Sequence of chain 1.A:
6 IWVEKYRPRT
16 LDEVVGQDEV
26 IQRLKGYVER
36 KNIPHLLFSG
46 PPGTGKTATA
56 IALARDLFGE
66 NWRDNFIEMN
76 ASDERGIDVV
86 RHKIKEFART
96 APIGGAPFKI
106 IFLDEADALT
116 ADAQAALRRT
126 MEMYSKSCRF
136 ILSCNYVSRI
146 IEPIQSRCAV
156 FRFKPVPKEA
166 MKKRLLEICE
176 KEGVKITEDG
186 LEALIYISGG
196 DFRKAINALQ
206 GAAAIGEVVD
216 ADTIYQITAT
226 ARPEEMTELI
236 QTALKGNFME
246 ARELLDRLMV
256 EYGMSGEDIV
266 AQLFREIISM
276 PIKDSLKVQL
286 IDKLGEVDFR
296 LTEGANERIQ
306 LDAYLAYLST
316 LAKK

Binding-site contacts:
Ligand atom N1 contacts residue VAL20 of chain 1.A at 3.2 Å (h-bond).
Ligand atom C2 contacts residue PRO13 of chain 1.A at 3.6 Å (hydrophobic).
Ligand atom O3' contacts residue VAL8 of chain 1.A at 2.7 Å (h-bond).
Ligand atom N6 contacts residue VAL20 of chain 1.A at 3.4 Å (h-bond).
Ligand atom O1A contacts residue GLY48 of chain 1.A at 3.4 Å.
Ligand atom O2' contacts residue TYR11 of chain 1.A at 3.0 Å (h-bond).
Ligand atom N3B contacts residue ARG198 of chain 1.A at 3.3 Å (salt-bridge).
Ligand atom O3G contacts residue LYS51 of chain 1.A at 3.5 Å.
Ligand atom N6 contacts residue THR49 of chain 1.A at 2.4 Å (h-bond).
Ligand atom N9 contacts residue PHE197 of chain 1.A at 3.5 Å.
Ligand atom O2G contacts residue LYS51 of chain 1.A at 3.0 Å (salt-bridge).
Ligand atom C6 contacts residue THR49 of chain 1.A at 3.3 Å.
Ligand atom O3G contacts residue GLY50 of chain 1.A at 3.4 Å (h-bond).
Ligand atom C6 contacts residue PHE197 of chain 1.A at 3.5 Å (hydrophobic).
Ligand atom O2A contacts residue ALA53 of chain 1.A at 2.5 Å.
Ligand atom C5 contacts residue PHE197 of chain 1.A at 3.0 Å (hydrophobic).
Ligand atom O4' contacts residue PHE197 of chain 1.A at 3.5 Å.
Ligand atom O3' contacts residue ARG12 of chain 1.A at 3.3 Å.
Ligand atom PB contacts residue ARG198 of chain 1.A at 3.1 Å.
Ligand atom N7 contacts residue THR49 of chain 1.A at 3.4 Å.
Ligand atom O2' contacts residue PRO13 of chain 1.A at 3.0 Å.
Ligand atom O2B contacts residue ARG198 of chain 1.A at 3.0 Å (salt-bridge).
Ligand atom O3G contacts residue THR49 of chain 1.A at 2.9 Å (h-bond).
Ligand atom O2' contacts residue ARG12 of chain 1.A at 2.8 Å.
Ligand atom O2G contacts residue THR52 of chain 1.A at 2.5 Å (h-bond).
Ligand atom O1B contacts residue ARG198 of chain 1.A at 2.3 Å (salt-bridge).
Ligand atom C2' contacts residue PRO13 of chain 1.A at 3.6 Å (hydrophobic).
Ligand atom C8 contacts residue PHE197 of chain 1.A at 3.1 Å (hydrophobic).
Ligand atom N3B contacts residue GLY48 of chain 1.A at 3.4 Å (h-bond).
Ligand atom O2A contacts residue GLY50 of chain 1.A at 3.0 Å.
Ligand atom C3' contacts residue VAL8 of chain 1.A at 3.5 Å (hydrophobic).
Ligand atom O3G contacts residue GLY48 of chain 1.A at 2.8 Å (h-bond).
Ligand atom O3A contacts residue THR52 of chain 1.A at 3.6 Å.
Ligand atom O1A contacts residue GLY50 of chain 1.A at 2.6 Å (h-bond).
Ligand atom O1A contacts residue THR49 of chain 1.A at 3.1 Å (h-bond).
Ligand atom N7 contacts residue PHE197 of chain 1.A at 2.9 Å.
Ligand atom C4 contacts residue PHE197 of chain 1.A at 3.3 Å (hydrophobic).
Ligand atom N3 contacts residue PRO13 of chain 1.A at 3.5 Å.
Ligand atom O2' contacts residue VAL8 of chain 1.A at 3.5 Å (h-bond).
Ligand atom C4' contacts residue VAL8 of chain 1.A at 3.6 Å (hydrophobic).

A protein and the small-molecule ligand that binds it are described below.
Small molecule (SMILES): Nc1ncnc2c1ncn2[C@@H]1O[C@H](CO[P](=O)(O)O[P](=O)(O)NP(=O)(O)O)[C@@H](O)[C@H]1O